Binding-site contacts:
Ligand atom O contacts residue GLU106 of chain 1.B at 3.4 Å (salt-bridge).
Ligand atom CZ contacts residue PRO47 of chain 1.B at 3.5 Å (hydrophobic).
Ligand atom CD1 contacts residue GLY154 of chain 1.B at 3.7 Å.
Ligand atom CD1 contacts residue MET157 of chain 1.B at 3.7 Å (hydrophobic).
Ligand atom CZ contacts residue GLU155 of chain 1.B at 3.3 Å.
Ligand atom NH2 contacts residue PRO47 of chain 1.B at 3.2 Å (h-bond).
Ligand atom CD contacts residue TRP48 of chain 1.B at 3.7 Å (hydrophobic).
Ligand atom CE1 contacts residue MET157 of chain 1.B at 3.7 Å (hydrophobic).
Ligand atom N contacts residue GLU155 of chain 1.B at 3.6 Å.
Ligand atom N contacts residue CYS186 of chain 1.B at 2.9 Å (h-bond).
Ligand atom O contacts residue ASN190 of chain 1.B at 3.2 Å (h-bond).
Ligand atom CD1 contacts residue SER156 of chain 1.B at 3.4 Å.
Ligand atom CE1 contacts residue GLY154 of chain 1.B at 3.5 Å.
Ligand atom CB contacts residue GLN187 of chain 1.B at 3.3 Å.
Ligand atom CD2 contacts residue ILE111 of chain 1.B at 3.4 Å (hydrophobic).
Ligand atom CD2 contacts residue MET157 of chain 1.B at 3.2 Å (hydrophobic).
Ligand atom OH contacts residue PRO47 of chain 1.B at 3.4 Å (h-bond).
Ligand atom NE contacts residue PRO47 of chain 1.B at 3.1 Å (h-bond).
Ligand atom O contacts residue GLY108 of chain 1.B at 2.8 Å (h-bond).
Ligand atom CE1 contacts residue MET143 of chain 1.B at 3.6 Å (hydrophobic).
Ligand atom CA contacts residue GLY154 of chain 1.B at 3.6 Å.
Ligand atom CD1 contacts residue GLU155 of chain 1.B at 3.5 Å.
Ligand atom NE contacts residue PHE46 of chain 1.B at 3.5 Å.
Ligand atom NH2 contacts residue GLU155 of chain 1.B at 2.6 Å (salt-bridge).
Ligand atom CD1 contacts residue MET157 of chain 1.B at 3.5 Å (hydrophobic).
Ligand atom CA contacts residue GLU155 of chain 1.B at 3.5 Å.
Ligand atom CG contacts residue GLN187 of chain 1.B at 3.2 Å.
Ligand atom NH1 contacts residue GLN187 of chain 1.B at 3.1 Å (h-bond).
Ligand atom CG contacts residue ILE111 of chain 1.B at 3.6 Å (hydrophobic).
Ligand atom N contacts residue GLN187 of chain 1.B at 3.1 Å (h-bond).
Ligand atom O contacts residue TRP48 of chain 1.B at 3.5 Å.
Ligand atom NH2 contacts residue TYR119 of chain 1.B at 3.3 Å (h-bond).
Ligand atom CE2 contacts residue TRP110 of chain 1.B at 3.4 Å (hydrophobic).
Ligand atom CD contacts residue GLN187 of chain 1.B at 3.7 Å.
Ligand atom CZ contacts residue GLY154 of chain 1.B at 3.6 Å.
Ligand atom N contacts residue GLN187 of chain 1.B at 3.4 Å (h-bond).
Ligand atom CD contacts residue PHE46 of chain 1.B at 3.4 Å (hydrophobic).
Ligand atom NH1 contacts residue GLU155 of chain 1.B at 2.8 Å (salt-bridge).
Ligand atom N contacts residue GLY154 of chain 1.B at 3.4 Å (h-bond).
Ligand atom NH2 contacts residue TYR41 of chain 1.B at 3.4 Å (h-bond).

This protein binds this small molecule.
Small molecule (SMILES): CC(C)C[C@H](NC(=O)[C@H](Cc1ccc(O)cc1)NC(=O)[C@H](CCCN=C(N)N)NC(=O)[C@@H](N)Cc1ccccc1)C(=O)NCC(=O)O

Sequence of chain 1.B:
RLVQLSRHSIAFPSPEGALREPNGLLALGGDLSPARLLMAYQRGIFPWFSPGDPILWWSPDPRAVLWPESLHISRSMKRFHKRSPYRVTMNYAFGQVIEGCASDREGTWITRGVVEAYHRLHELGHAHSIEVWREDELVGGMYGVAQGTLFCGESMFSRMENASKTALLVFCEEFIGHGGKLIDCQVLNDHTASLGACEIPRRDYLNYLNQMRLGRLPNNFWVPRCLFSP